Binding-site contacts:
Ligand atom C20 contacts residue ASP186 of chain 1.B at 3.7 Å.
Ligand atom O17 contacts residue LYS125 of chain 1.B at 2.8 Å (salt-bridge).
Ligand atom O18 contacts residue ASP186 of chain 1.B at 2.6 Å (salt-bridge).
Ligand atom N19 contacts residue ALA222 of chain 1.B at 3.6 Å.
Ligand atom O18 contacts residue LYS125 of chain 1.B at 3.2 Å (salt-bridge).
Ligand atom O22 contacts residue ARG226 of chain 1.B at 2.8 Å (salt-bridge).
Ligand atom S13 contacts residue GLN267 of chain 1.B at 3.7 Å.
Ligand atom C21 contacts residue ARG226 of chain 1.B at 3.4 Å.
Ligand atom O24 contacts residue GLY225 of chain 1.B at 2.8 Å (h-bond).
Ligand atom C4 contacts residue PHE187 of chain 1.B at 3.6 Å (hydrophobic).
Ligand atom O22 contacts residue GLY225 of chain 1.B at 3.7 Å.
Ligand atom C15 contacts residue PHE187 of chain 1.B at 3.4 Å (hydrophobic).
Ligand atom C16 contacts residue ASP186 of chain 1.B at 3.4 Å.
Ligand atom O24 contacts residue GLN267 of chain 1.B at 3.8 Å.
Ligand atom C16 contacts residue LYS125 of chain 1.B at 3.4 Å.
Ligand atom C14 contacts residue PHE187 of chain 1.B at 3.5 Å (hydrophobic).
Ligand atom C14 contacts residue ALA222 of chain 1.B at 3.4 Å (hydrophobic).
Ligand atom O22 contacts residue CYS220 of chain 1.B at 3.3 Å (h-bond).
Ligand atom O23 contacts residue ARG226 of chain 1.B at 2.8 Å (salt-bridge).
Ligand atom C2 contacts residue ASP53 of chain 1.B at 3.2 Å.
Ligand atom C16 contacts residue PHE187 of chain 1.B at 3.8 Å (hydrophobic).
Ligand atom N1 contacts residue ASP53 of chain 1.B at 2.3 Å (salt-bridge).
Ligand atom N19 contacts residue ASP186 of chain 1.B at 3.4 Å (salt-bridge).
Ligand atom O23 contacts residue SER221 of chain 1.B at 2.9 Å (h-bond).
Ligand atom O17 contacts residue ASP186 of chain 1.B at 3.7 Å.
Ligand atom O23 contacts residue CYS220 of chain 1.B at 3.3 Å.
Ligand atom C20 contacts residue ALA222 of chain 1.B at 3.7 Å (hydrophobic).
Ligand atom C21 contacts residue CYS220 of chain 1.B at 3.3 Å (hydrophobic).
Ligand atom C21 contacts residue ASP186 of chain 1.B at 3.3 Å.
Ligand atom C6 contacts residue ASP53 of chain 1.B at 3.4 Å.
Ligand atom O17 contacts residue TYR51 of chain 1.B at 3.1 Å (h-bond).
Ligand atom C16 contacts residue TYR51 of chain 1.B at 3.2 Å (hydrophobic).
Ligand atom O23 contacts residue ALA222 of chain 1.B at 3.5 Å (h-bond).
Ligand atom O22 contacts residue ASP186 of chain 1.B at 3.6 Å (salt-bridge).
Ligand atom S13 contacts residue ALA222 of chain 1.B at 3.5 Å.
Ligand atom O23 contacts residue ASP186 of chain 1.B at 3.3 Å (salt-bridge).
Ligand atom O24 contacts residue ILE224 of chain 1.B at 3.4 Å.
Ligand atom O18 contacts residue TYR51 of chain 1.B at 3.2 Å (h-bond).
Ligand atom O24 contacts residue ALA222 of chain 1.B at 3.7 Å.
Ligand atom O18 contacts residue SER221 of chain 1.B at 3.4 Å.

This protein binds this small molecule.
Small molecule (SMILES): O=C(O)C(=O)Nc1sc2c(c1C(=O)O)CCNC2

Sequence of chain 1.B:
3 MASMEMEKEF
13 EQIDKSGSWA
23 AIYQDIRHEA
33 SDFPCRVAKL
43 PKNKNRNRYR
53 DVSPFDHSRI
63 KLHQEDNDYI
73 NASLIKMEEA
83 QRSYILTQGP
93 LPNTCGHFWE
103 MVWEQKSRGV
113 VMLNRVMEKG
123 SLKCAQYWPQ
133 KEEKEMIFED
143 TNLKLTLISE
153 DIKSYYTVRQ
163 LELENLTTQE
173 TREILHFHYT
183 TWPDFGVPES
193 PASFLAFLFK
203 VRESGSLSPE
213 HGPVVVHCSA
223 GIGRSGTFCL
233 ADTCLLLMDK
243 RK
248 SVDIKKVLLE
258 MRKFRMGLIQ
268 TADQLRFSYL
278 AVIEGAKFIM